Binding-site contacts:
Ligand atom C1 contacts residue THR181 of chain 1.A at 4.2 Å.
Ligand atom C6 contacts residue THR181 of chain 1.A at 4.5 Å.
Ligand atom C5 contacts residue THR181 of chain 1.A at 4.2 Å.
Ligand atom O6 contacts residue TYR198 of chain 1.A at 3.9 Å.
Ligand atom C6 contacts residue GLU200 of chain 1.A at 2.7 Å.
Ligand atom C1 contacts residue GLU200 of chain 1.A at 4.5 Å.
Ligand atom C2 contacts residue ASN179 of chain 1.A at 2.3 Å.
Ligand atom C1 contacts residue ASN305 of chain 1.A at 4.0 Å.
Ligand atom C3 contacts residue ASN179 of chain 1.A at 3.6 Å.
Ligand atom O6 contacts residue GLU200 of chain 1.A at 1.3 Å (salt-bridge).
Ligand atom O7 contacts residue ASN179 of chain 1.A at 4.0 Å.
Ligand atom O5 contacts residue ASN305 of chain 1.A at 4.4 Å.
Ligand atom O5 contacts residue GLU200 of chain 1.A at 3.3 Å (salt-bridge).
Ligand atom C4 contacts residue ASN179 of chain 1.A at 3.9 Å.
Ligand atom O6 contacts residue ASN179 of chain 1.A at 4.1 Å.
Ligand atom N2 contacts residue ASN179 of chain 1.A at 2.9 Å (h-bond).
Ligand atom C6 contacts residue TYR198 of chain 1.A at 3.9 Å (hydrophobic).
Ligand atom C6 contacts residue ASN179 of chain 1.A at 4.3 Å.
Ligand atom C1 contacts residue ASN179 of chain 1.A at 1.4 Å.
Ligand atom C5 contacts residue ASN179 of chain 1.A at 3.4 Å.
Ligand atom O5 contacts residue THR181 of chain 1.A at 3.8 Å.
Ligand atom C4 contacts residue GLU200 of chain 1.A at 3.9 Å.
Ligand atom C7 contacts residue ASN179 of chain 1.A at 3.7 Å.
Ligand atom O5 contacts residue ASN179 of chain 1.A at 2.0 Å (h-bond).
Ligand atom C5 contacts residue GLU200 of chain 1.A at 3.4 Å.
Ligand atom C8 contacts residue TYR198 of chain 1.A at 3.6 Å (hydrophobic).

This protein binds this small molecule.
Small molecule (SMILES): CC(=O)N[C@H]1[C@H](O[C@H]2[C@H](O)[C@@H](NC(C)=O)CO[C@@H]2CO)O[C@H](CO)[C@@H](O[C@@H]2O[C@H](CO)[C@@H](O)[C@H](O)[C@@H]2O)[C@@H]1O

Sequence of chain 1.A:
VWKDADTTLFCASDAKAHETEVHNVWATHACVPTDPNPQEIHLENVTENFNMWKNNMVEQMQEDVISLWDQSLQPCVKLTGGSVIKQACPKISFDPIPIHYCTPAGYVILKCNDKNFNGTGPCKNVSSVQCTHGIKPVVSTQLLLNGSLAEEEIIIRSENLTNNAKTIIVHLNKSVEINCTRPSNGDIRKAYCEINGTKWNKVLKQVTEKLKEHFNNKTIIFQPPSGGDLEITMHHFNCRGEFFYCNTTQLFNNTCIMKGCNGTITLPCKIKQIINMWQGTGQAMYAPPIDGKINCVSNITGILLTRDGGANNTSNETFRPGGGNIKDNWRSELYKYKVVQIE